The small molecule below binds the protein below.
Small molecule (SMILES): O=C(O)C[C@H](NC(=O)OCc1ccccc1)C(=O)O

Binding-site contacts:
Ligand atom C6 contacts residue ILE188 of chain 1.A at 3.5 Å (hydrophobic).
Ligand atom C contacts residue HIS231 of chain 1.A at 3.8 Å.
Ligand atom OD1 contacts residue ASN112 of chain 1.A at 3.7 Å.
Ligand atom C6 contacts residue VAL139 of chain 1.A at 3.7 Å (hydrophobic).
Ligand atom O contacts residue ZN1 of chain 1.F at 2.0 Å.
Ligand atom N contacts residue ASN112 of chain 1.A at 2.6 Å (h-bond).
Ligand atom OXT contacts residue HIS142 of chain 1.A at 3.3 Å (h-bond).
Ligand atom N contacts residue ALA113 of chain 1.A at 2.6 Å (h-bond).
Ligand atom C5 contacts residue VAL139 of chain 1.A at 3.7 Å (hydrophobic).
Ligand atom O contacts residue GLU166 of chain 1.A at 2.8 Å (salt-bridge).
Ligand atom CA contacts residue ALA113 of chain 1.A at 3.5 Å (hydrophobic).
Ligand atom OXT contacts residue ZN1 of chain 1.F at 2.7 Å.
Ligand atom O2 contacts residue ALA113 of chain 1.A at 3.1 Å (h-bond).
Ligand atom OD2 contacts residue TYR157 of chain 1.A at 3.4 Å (h-bond).
Ligand atom C contacts residue ZN1 of chain 1.F at 2.7 Å.
Ligand atom N contacts residue GLU143 of chain 1.A at 3.6 Å.
Ligand atom C4 contacts residue LEU202 of chain 1.A at 3.5 Å (hydrophobic).
Ligand atom O1 contacts residue ASN112 of chain 1.A at 3.1 Å (h-bond).
Ligand atom C1 contacts residue ASN112 of chain 1.A at 2.4 Å.
Ligand atom C contacts residue HIS142 of chain 1.A at 3.6 Å.
Ligand atom C2 contacts residue LEU133 of chain 1.A at 3.5 Å (hydrophobic).
Ligand atom O contacts residue HIS142 of chain 1.A at 3.4 Å (h-bond).
Ligand atom CB contacts residue ALA113 of chain 1.A at 3.3 Å (hydrophobic).
Ligand atom O contacts residue HIS146 of chain 1.A at 3.6 Å (h-bond).
Ligand atom OXT contacts residue GLU143 of chain 1.A at 2.6 Å (salt-bridge).
Ligand atom CB contacts residue ASN112 of chain 1.A at 3.8 Å.
Ligand atom O2 contacts residue ASN112 of chain 1.A at 2.2 Å (h-bond).
Ligand atom C8 contacts residue GLU143 of chain 1.A at 3.5 Å.
Ligand atom C7 contacts residue HIS142 of chain 1.A at 3.7 Å.
Ligand atom C contacts residue GLU143 of chain 1.A at 3.7 Å.
Ligand atom OXT contacts residue HIS146 of chain 1.A at 3.7 Å.
Ligand atom C5 contacts residue ILE188 of chain 1.A at 3.7 Å (hydrophobic).
Ligand atom O contacts residue TYR157 of chain 1.A at 3.4 Å (h-bond).
Ligand atom OD2 contacts residue HIS231 of chain 1.A at 3.7 Å.
Ligand atom CA contacts residue ASN112 of chain 1.A at 3.6 Å.
Ligand atom C2 contacts residue ASN112 of chain 1.A at 3.5 Å.
Ligand atom OD2 contacts residue PEG1 of chain 1.L at 3.8 Å.
Ligand atom OXT contacts residue ALA113 of chain 1.A at 3.8 Å.
Ligand atom C1 contacts residue ALA113 of chain 1.A at 3.5 Å (hydrophobic).
Ligand atom O contacts residue HIS231 of chain 1.A at 2.8 Å (h-bond).

Sequence of chain 1.A:
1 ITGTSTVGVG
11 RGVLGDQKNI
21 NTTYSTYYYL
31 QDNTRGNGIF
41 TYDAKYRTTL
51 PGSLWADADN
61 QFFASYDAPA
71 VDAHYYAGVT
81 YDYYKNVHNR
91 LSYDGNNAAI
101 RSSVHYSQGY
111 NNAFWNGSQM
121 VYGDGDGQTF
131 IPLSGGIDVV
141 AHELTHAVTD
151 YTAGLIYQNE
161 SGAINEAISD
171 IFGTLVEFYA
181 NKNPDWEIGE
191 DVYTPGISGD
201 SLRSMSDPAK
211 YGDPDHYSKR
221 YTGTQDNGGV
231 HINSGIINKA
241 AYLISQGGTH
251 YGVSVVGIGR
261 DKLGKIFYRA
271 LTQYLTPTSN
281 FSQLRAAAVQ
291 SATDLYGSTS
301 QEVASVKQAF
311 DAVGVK